Sequence of chain 1.B:
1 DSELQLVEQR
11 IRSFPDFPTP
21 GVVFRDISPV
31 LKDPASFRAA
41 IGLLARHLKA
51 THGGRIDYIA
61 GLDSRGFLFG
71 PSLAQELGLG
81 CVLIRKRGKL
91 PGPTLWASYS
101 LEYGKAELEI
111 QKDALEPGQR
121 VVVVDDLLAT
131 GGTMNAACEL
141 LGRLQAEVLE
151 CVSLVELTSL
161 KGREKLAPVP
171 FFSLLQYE

Sequence of chain 1.A:
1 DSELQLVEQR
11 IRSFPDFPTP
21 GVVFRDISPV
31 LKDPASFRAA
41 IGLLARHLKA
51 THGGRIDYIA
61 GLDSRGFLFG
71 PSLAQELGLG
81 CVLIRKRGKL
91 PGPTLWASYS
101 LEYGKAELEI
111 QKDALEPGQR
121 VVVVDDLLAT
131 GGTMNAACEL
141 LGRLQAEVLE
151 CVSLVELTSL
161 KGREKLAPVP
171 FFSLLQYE

Binding-site contacts:
Ligand atom O2 contacts residue ARG65 of chain 1.A at 3.3 Å.
Ligand atom O3A contacts residue LYS89 of chain 1.B at 3.5 Å (salt-bridge).
Ligand atom C1 contacts residue MG1 of chain 1.C at 3.3 Å.
Ligand atom C3 contacts residue MG1 of chain 1.C at 3.2 Å.
Ligand atom O3P contacts residue ALA129 of chain 1.A at 2.9 Å (h-bond).
Ligand atom O1B contacts residue ARG85 of chain 1.B at 2.9 Å (salt-bridge).
Ligand atom P contacts residue THR130 of chain 1.A at 3.5 Å.
Ligand atom O5 contacts residue ALA129 of chain 1.A at 3.6 Å.
Ligand atom O3P contacts residue GLY131 of chain 1.A at 2.8 Å (h-bond).
Ligand atom O3 contacts residue MG1 of chain 1.C at 2.3 Å.
Ligand atom C1 contacts residue ARG65 of chain 1.A at 3.1 Å.
Ligand atom O3B contacts residue SER64 of chain 1.A at 2.9 Å (h-bond).
Ligand atom PB contacts residue ARG85 of chain 1.B at 3.6 Å.
Ligand atom O3 contacts residue ASP125 of chain 1.A at 2.6 Å (salt-bridge).
Ligand atom C2 contacts residue MG1 of chain 1.C at 3.0 Å.
Ligand atom PB contacts residue MG1 of chain 1.C at 3.3 Å.
Ligand atom O1B contacts residue LYS89 of chain 1.B at 2.9 Å (salt-bridge).
Ligand atom C2 contacts residue ASP126 of chain 1.A at 3.4 Å.
Ligand atom O1A contacts residue ARG65 of chain 1.A at 3.1 Å (salt-bridge).
Ligand atom O2P contacts residue GLY132 of chain 1.A at 3.5 Å (h-bond).
Ligand atom O1P contacts residue ALA129 of chain 1.A at 3.3 Å.
Ligand atom O3A contacts residue MG1 of chain 1.C at 3.2 Å.
Ligand atom PA contacts residue MG1 of chain 1.C at 3.4 Å.
Ligand atom O2B contacts residue ARG65 of chain 1.A at 2.9 Å (salt-bridge).
Ligand atom O1 contacts residue MG1 of chain 1.C at 2.4 Å.
Ligand atom O3A contacts residue LYS86 of chain 1.A at 3.5 Å (salt-bridge).
Ligand atom C3 contacts residue LEU127 of chain 1.A at 3.5 Å (hydrophobic).
Ligand atom C5 contacts residue LEU127 of chain 1.A at 3.4 Å (hydrophobic).
Ligand atom O3B contacts residue MG1 of chain 1.C at 2.2 Å.
Ligand atom O1P contacts residue THR130 of chain 1.A at 2.6 Å (h-bond).
Ligand atom C4 contacts residue THR133 of chain 1.A at 3.6 Å.
Ligand atom O2 contacts residue MG1 of chain 1.C at 2.4 Å.
Ligand atom C3 contacts residue ASP125 of chain 1.A at 3.2 Å.
Ligand atom O2P contacts residue THR133 of chain 1.A at 2.6 Å (h-bond).
Ligand atom O2 contacts residue ASP126 of chain 1.A at 2.6 Å (salt-bridge).
Ligand atom O3P contacts residue THR130 of chain 1.A at 3.2 Å (h-bond).
Ligand atom O2A contacts residue LEU101 of chain 1.A at 3.3 Å.
Ligand atom O2B contacts residue ARG85 of chain 1.B at 2.8 Å (salt-bridge).
Ligand atom O1B contacts residue SER64 of chain 1.A at 3.5 Å (h-bond).
Ligand atom O3B contacts residue ARG65 of chain 1.A at 3.1 Å (salt-bridge).

A small-molecule ligand and the protein it binds are described below.
Small molecule (SMILES): O=P(O)(O)OC[C@H]1O[C@H](O[P](=O)(O)OP(=O)(O)O)[C@H](O)[C@@H]1O